Binding-site contacts:
Ligand atom C8 contacts residue ALA156 of chain 1.C at 4.0 Å (hydrophobic).
Ligand atom C1 contacts residue ASP121 of chain 1.C at 3.7 Å.
Ligand atom C2 contacts residue HIS265 of chain 1.C at 3.1 Å.
Ligand atom O1 contacts residue CO1 of chain 1.T at 2.7 Å.
Ligand atom O1 contacts residue CO1 of chain 1.S at 3.7 Å.
Ligand atom O2 contacts residue HIS265 of chain 1.C at 3.0 Å (h-bond).
Ligand atom C1 contacts residue CO1 of chain 1.S at 3.2 Å.
Ligand atom N contacts residue TYR222 of chain 1.C at 3.7 Å.
Ligand atom O3 contacts residue CO1 of chain 1.T at 4.1 Å.
Ligand atom C1 contacts residue TYR222 of chain 1.C at 3.3 Å (hydrophobic).
Ligand atom O1 contacts residue TYR222 of chain 1.C at 2.9 Å (h-bond).
Ligand atom O1 contacts residue HIS119 of chain 1.C at 3.7 Å.
Ligand atom O2 contacts residue ASP219 of chain 1.C at 3.0 Å (salt-bridge).
Ligand atom C4 contacts residue TYR222 of chain 1.C at 4.0 Å (hydrophobic).
Ligand atom O2 contacts residue CO1 of chain 1.S at 2.1 Å.
Ligand atom C2 contacts residue PHE47 of chain 1.C at 3.6 Å (hydrophobic).
Ligand atom C8 contacts residue PHE86 of chain 1.C at 3.6 Å (hydrophobic).
Ligand atom C2 contacts residue TYR222 of chain 1.C at 4.1 Å (hydrophobic).
Ligand atom C3 contacts residue ASP121 of chain 1.C at 3.9 Å.
Ligand atom C1 contacts residue CO1 of chain 1.T at 3.6 Å.
Ligand atom O2 contacts residue CO1 of chain 1.T at 4.0 Å.
Ligand atom C3 contacts residue MET19 of chain 1.C at 3.7 Å (hydrophobic).
Ligand atom C9 contacts residue TRP25 of chain 1.C at 3.8 Å (hydrophobic).
Ligand atom C2 contacts residue CO1 of chain 1.S at 3.0 Å.
Ligand atom O1 contacts residue ASP219 of chain 1.C at 2.8 Å (salt-bridge).
Ligand atom O3 contacts residue ALA156 of chain 1.C at 3.6 Å.
Ligand atom C4 contacts residue ASP121 of chain 1.C at 4.0 Å.
Ligand atom C5 contacts residue TYR222 of chain 1.C at 4.0 Å (hydrophobic).
Ligand atom O2 contacts residue TYR222 of chain 1.C at 3.5 Å.
Ligand atom C6 contacts residue PHE86 of chain 1.C at 3.8 Å (hydrophobic).
Ligand atom O2 contacts residue ASP121 of chain 1.C at 2.9 Å (salt-bridge).
Ligand atom C7 contacts residue ALA156 of chain 1.C at 3.8 Å (hydrophobic).
Ligand atom C1 contacts residue ASP219 of chain 1.C at 3.2 Å.
Ligand atom C3 contacts residue PHE47 of chain 1.C at 3.8 Å (hydrophobic).
Ligand atom O2 contacts residue HIS122 of chain 1.C at 4.2 Å.
Ligand atom O1 contacts residue HIS197 of chain 1.C at 3.1 Å.
Ligand atom N contacts residue PHE86 of chain 1.C at 3.8 Å.
Ligand atom O3 contacts residue HIS119 of chain 1.C at 3.5 Å (h-bond).
Ligand atom C3 contacts residue MET21 of chain 1.C at 3.8 Å (hydrophobic).
Ligand atom C2 contacts residue ASP121 of chain 1.C at 3.0 Å.

Sequence of chain 1.C:
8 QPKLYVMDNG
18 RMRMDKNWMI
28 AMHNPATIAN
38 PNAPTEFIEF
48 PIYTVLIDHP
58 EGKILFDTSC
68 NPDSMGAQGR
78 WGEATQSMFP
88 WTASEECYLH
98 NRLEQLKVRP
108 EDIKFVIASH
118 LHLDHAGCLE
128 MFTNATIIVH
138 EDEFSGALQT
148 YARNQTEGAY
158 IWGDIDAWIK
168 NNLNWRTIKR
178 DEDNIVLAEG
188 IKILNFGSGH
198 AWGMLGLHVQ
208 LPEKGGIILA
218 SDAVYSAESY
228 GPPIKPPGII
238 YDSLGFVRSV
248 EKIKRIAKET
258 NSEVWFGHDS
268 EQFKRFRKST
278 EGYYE

The protein below binds the small molecule below.
Small molecule (SMILES): CCCCCC(=O)N[C@H]1CCOC1=O